This small molecule binds to this protein.
Small molecule (SMILES): NCCc1c[nH]c2ccc(O)cc12

Sequence of chain 1.FA:
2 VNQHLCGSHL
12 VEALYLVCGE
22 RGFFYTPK

Binding-site contacts:
Ligand atom CE3 contacts residue ILE10 of chain 1.EA at 4.2 Å (hydrophobic).
Ligand atom CH2 contacts residue CYS6 of chain 1.EA at 3.4 Å (hydrophobic).
Ligand atom CB contacts residue HIS5 of chain 3.FA at 4.0 Å.
Ligand atom CB contacts residue LEU17 of chain 3.DA at 3.8 Å (hydrophobic).
Ligand atom CG contacts residue CYS11 of chain 1.EA at 4.3 Å (hydrophobic).
Ligand atom CA contacts residue HIS5 of chain 3.FA at 3.5 Å.
Ligand atom NZ contacts residue LEU13 of chain 1.EA at 4.5 Å.
Ligand atom NZ contacts residue CYS11 of chain 1.EA at 2.8 Å (h-bond).
Ligand atom CZ3 contacts residue CYS11 of chain 1.EA at 3.9 Å (hydrophobic).
Ligand atom OH contacts residue CYS6 of chain 1.EA at 2.5 Å (h-bond).
Ligand atom CA contacts residue CYS11 of chain 1.EA at 3.0 Å (hydrophobic).
Ligand atom CG contacts residue HIS5 of chain 3.FA at 3.4 Å.
Ligand atom CA contacts residue LEU17 of chain 3.DA at 4.4 Å (hydrophobic).
Ligand atom CA contacts residue GLU21 of chain 3.DA at 3.5 Å.
Ligand atom OH contacts residue CYS11 of chain 1.EA at 2.9 Å (h-bond).
Ligand atom CG contacts residue LEU17 of chain 3.DA at 4.3 Å (hydrophobic).
Ligand atom CA contacts residue ILE10 of chain 1.EA at 3.7 Å (hydrophobic).
Ligand atom CG contacts residue LEU16 of chain 1.EA at 4.2 Å (hydrophobic).
Ligand atom OH contacts residue ILE10 of chain 1.EA at 3.7 Å.
Ligand atom CE3 contacts residue HIS5 of chain 3.FA at 4.2 Å.
Ligand atom CZ3 contacts residue CYS6 of chain 1.EA at 3.3 Å (hydrophobic).
Ligand atom CB contacts residue CYS11 of chain 1.EA at 3.5 Å (hydrophobic).
Ligand atom NZ contacts residue GLU21 of chain 3.DA at 2.6 Å (salt-bridge).
Ligand atom CD2 contacts residue HIS5 of chain 3.FA at 3.6 Å.
Ligand atom CD1 contacts residue HIS5 of chain 3.FA at 3.5 Å.
Ligand atom CB contacts residue LEU16 of chain 1.EA at 4.1 Å (hydrophobic).
Ligand atom OH contacts residue LEU11 of chain 1.FA at 4.2 Å.
Ligand atom CZ2 contacts residue LEU6 of chain 3.FA at 4.1 Å (hydrophobic).
Ligand atom CH2 contacts residue LEU11 of chain 1.FA at 3.5 Å (hydrophobic).
Ligand atom CE3 contacts residue CYS11 of chain 1.EA at 3.5 Å (hydrophobic).
Ligand atom CE2 contacts residue HIS5 of chain 3.FA at 3.7 Å.
Ligand atom CZ3 contacts residue LEU11 of chain 1.FA at 4.0 Å (hydrophobic).
Ligand atom NZ contacts residue ILE10 of chain 1.EA at 4.1 Å.
Ligand atom CD2 contacts residue CYS11 of chain 1.EA at 4.3 Å (hydrophobic).
Ligand atom CD1 contacts residue LEU17 of chain 3.DA at 3.8 Å (hydrophobic).
Ligand atom CZ2 contacts residue LEU11 of chain 1.FA at 4.0 Å (hydrophobic).
Ligand atom OH contacts residue SER9 of chain 1.EA at 3.3 Å (h-bond).
Ligand atom CZ2 contacts residue HIS5 of chain 3.FA at 4.1 Å.
Ligand atom NZ contacts residue SER12 of chain 1.EA at 4.0 Å.
Ligand atom NE1 contacts residue HIS5 of chain 3.FA at 3.7 Å.

Sequence of chain 3.FA:
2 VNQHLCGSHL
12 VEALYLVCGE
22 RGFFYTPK

Sequence of chain 3.DA:
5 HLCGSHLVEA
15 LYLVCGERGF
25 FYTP

Sequence of chain 1.EA:
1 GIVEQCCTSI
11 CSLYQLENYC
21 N